Sequence of chain 1.B:
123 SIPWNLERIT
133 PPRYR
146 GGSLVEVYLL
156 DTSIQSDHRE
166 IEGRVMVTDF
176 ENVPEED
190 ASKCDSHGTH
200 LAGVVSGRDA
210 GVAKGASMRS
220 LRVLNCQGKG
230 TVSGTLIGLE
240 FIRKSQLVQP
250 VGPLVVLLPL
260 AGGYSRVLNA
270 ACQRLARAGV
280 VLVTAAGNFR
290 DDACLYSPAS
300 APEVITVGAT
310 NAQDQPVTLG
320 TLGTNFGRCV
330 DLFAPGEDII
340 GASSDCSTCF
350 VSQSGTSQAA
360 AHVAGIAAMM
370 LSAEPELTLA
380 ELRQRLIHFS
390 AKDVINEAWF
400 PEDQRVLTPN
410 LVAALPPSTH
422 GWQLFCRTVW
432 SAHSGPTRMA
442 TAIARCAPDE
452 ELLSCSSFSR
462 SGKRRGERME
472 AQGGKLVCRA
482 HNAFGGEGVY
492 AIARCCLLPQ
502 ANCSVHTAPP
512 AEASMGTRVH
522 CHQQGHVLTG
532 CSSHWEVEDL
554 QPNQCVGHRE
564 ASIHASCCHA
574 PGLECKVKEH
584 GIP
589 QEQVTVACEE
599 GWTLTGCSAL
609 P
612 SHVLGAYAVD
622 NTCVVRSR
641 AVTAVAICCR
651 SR

A protein and the small-molecule ligand that binds it are described below.
Small molecule (SMILES): COc1cc2c(cc1OC)[C@@](C)(CC(=O)Nc1nccs1)NCC2

Binding-site contacts:
Ligand atom C contacts residue ARG327 of chain 1.B at 3.7 Å.
Ligand atom C7 contacts residue THR305 of chain 1.B at 3.4 Å.
Ligand atom S contacts residue ARG446 of chain 1.B at 3.6 Å.
Ligand atom C14 contacts residue ARG327 of chain 1.B at 3.3 Å.
Ligand atom C16 contacts residue ARG327 of chain 1.B at 3.5 Å.
Ligand atom C4 contacts residue CYS328 of chain 1.B at 3.8 Å (hydrophobic).
Ligand atom C10 contacts residue PRO301 of chain 1.B at 3.5 Å (hydrophobic).
Ligand atom C6 contacts residue CYS328 of chain 1.B at 3.4 Å (hydrophobic).
Ligand atom N1 contacts residue PRO301 of chain 1.B at 2.7 Å (h-bond).
Ligand atom N contacts residue VAL303 of chain 1.B at 3.6 Å.
Ligand atom C6 contacts residue ALA300 of chain 1.B at 3.2 Å (hydrophobic).
Ligand atom O1 contacts residue ARG327 of chain 1.B at 2.8 Å (salt-bridge).
Ligand atom C4 contacts residue PRO301 of chain 1.B at 3.7 Å (hydrophobic).
Ligand atom C9 contacts residue ASP330 of chain 1.B at 3.6 Å.
Ligand atom C contacts residue CYS328 of chain 1.B at 3.7 Å (hydrophobic).
Ligand atom O2 contacts residue ARG327 of chain 1.B at 3.0 Å (salt-bridge).
Ligand atom C7 contacts residue ALA300 of chain 1.B at 3.1 Å (hydrophobic).
Ligand atom C12 contacts residue ARG446 of chain 1.B at 3.1 Å.
Ligand atom O contacts residue ARG428 of chain 1.B at 2.8 Å (salt-bridge).
Ligand atom C15 contacts residue TRP431 of chain 1.B at 3.2 Å (hydrophobic).
Ligand atom C5 contacts residue SER299 of chain 1.B at 3.4 Å.
Ligand atom N contacts residue CYS328 of chain 1.B at 2.8 Å (h-bond).
Ligand atom C8 contacts residue CYS328 of chain 1.B at 3.5 Å (hydrophobic).
Ligand atom C7 contacts residue CYS328 of chain 1.B at 3.5 Å (hydrophobic).
Ligand atom N2 contacts residue PRO301 of chain 1.B at 3.7 Å.
Ligand atom C11 contacts residue PRO301 of chain 1.B at 3.6 Å (hydrophobic).
Ligand atom C10 contacts residue ARG428 of chain 1.B at 3.7 Å.
Ligand atom C2 contacts residue ARG327 of chain 1.B at 3.6 Å.
Ligand atom C8 contacts residue ASP330 of chain 1.B at 3.7 Å.
Ligand atom O1 contacts residue TRP431 of chain 1.B at 3.8 Å.
Ligand atom C1 contacts residue ARG327 of chain 1.B at 3.6 Å.
Ligand atom C14 contacts residue CYS328 of chain 1.B at 3.4 Å (hydrophobic).
Ligand atom C16 contacts residue SER299 of chain 1.B at 3.6 Å.
Ligand atom C9 contacts residue PRO301 of chain 1.B at 3.3 Å (hydrophobic).
Ligand atom N contacts residue ASP330 of chain 1.B at 2.8 Å (salt-bridge).
Ligand atom C7 contacts residue VAL303 of chain 1.B at 3.3 Å (hydrophobic).
Ligand atom C14 contacts residue ASP330 of chain 1.B at 3.4 Å.
Ligand atom C15 contacts residue ARG327 of chain 1.B at 3.6 Å.
Ligand atom C5 contacts residue CYS328 of chain 1.B at 3.4 Å (hydrophobic).
Ligand atom C6 contacts residue ALA298 of chain 1.B at 3.4 Å (hydrophobic).